Sequence of chain 1.A:
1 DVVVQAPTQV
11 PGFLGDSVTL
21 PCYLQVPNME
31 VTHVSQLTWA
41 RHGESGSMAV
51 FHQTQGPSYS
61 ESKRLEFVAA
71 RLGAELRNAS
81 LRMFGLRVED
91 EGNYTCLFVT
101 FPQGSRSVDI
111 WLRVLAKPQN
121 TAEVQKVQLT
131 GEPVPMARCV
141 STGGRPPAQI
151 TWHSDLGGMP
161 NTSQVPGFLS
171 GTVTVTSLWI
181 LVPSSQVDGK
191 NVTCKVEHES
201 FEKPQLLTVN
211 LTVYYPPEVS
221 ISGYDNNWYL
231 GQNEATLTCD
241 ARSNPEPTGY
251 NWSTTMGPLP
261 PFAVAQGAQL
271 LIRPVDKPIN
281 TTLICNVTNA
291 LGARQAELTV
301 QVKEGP

Binding-site contacts:
Ligand atom N2 contacts residue ASN191 of chain 1.A at 2.8 Å (h-bond).
Ligand atom C3 contacts residue ASN191 of chain 1.A at 3.7 Å.
Ligand atom C2 contacts residue NAG1 of chain 1.F at 4.3 Å.
Ligand atom O6 contacts residue THR208 of chain 1.A at 4.0 Å.
Ligand atom C8 contacts residue ASN191 of chain 1.A at 4.1 Å.
Ligand atom C7 contacts residue NAG1 of chain 1.F at 4.3 Å.
Ligand atom C4 contacts residue ASN191 of chain 1.A at 4.2 Å.
Ligand atom C5 contacts residue ASN191 of chain 1.A at 3.7 Å.
Ligand atom O5 contacts residue THR208 of chain 1.A at 3.8 Å.
Ligand atom C8 contacts residue NAG1 of chain 1.F at 4.3 Å.
Ligand atom O7 contacts residue ASN191 of chain 1.A at 2.3 Å (h-bond).
Ligand atom C1 contacts residue NAG1 of chain 1.F at 3.4 Å.
Ligand atom C5 contacts residue NAG1 of chain 1.F at 4.5 Å.
Ligand atom C7 contacts residue ASN191 of chain 1.A at 2.7 Å.
Ligand atom C1 contacts residue ASN191 of chain 1.A at 1.5 Å.
Ligand atom O5 contacts residue NAG1 of chain 1.F at 4.2 Å.
Ligand atom O5 contacts residue ASN191 of chain 1.A at 2.4 Å (h-bond).
Ligand atom N2 contacts residue NAG1 of chain 1.F at 4.2 Å.
Ligand atom C6 contacts residue THR208 of chain 1.A at 4.0 Å.
Ligand atom C2 contacts residue ASN191 of chain 1.A at 2.3 Å.

This protein binds this small molecule.
Small molecule (SMILES): CC(=O)N[C@H]1[C@H](O[C@H]2[C@H](O)[C@@H](NC(C)=O)CO[C@@H]2CO)O[C@H](CO)[C@@H](O)[C@@H]1O